Binding-site contacts:
Ligand atom C contacts residue SER318 of chain 2.A at 3.6 Å.
Ligand atom O contacts residue SER318 of chain 2.A at 2.9 Å (h-bond).
Ligand atom CG contacts residue SER317 of chain 2.A at 4.4 Å.
Ligand atom OXT contacts residue TRP320 of chain 2.A at 4.4 Å.
Ligand atom CB contacts residue HIS266 of chain 2.A at 4.4 Å.
Ligand atom CA contacts residue ALA269 of chain 2.A at 4.3 Å (hydrophobic).
Ligand atom N contacts residue MET265 of chain 2.A at 2.8 Å (h-bond).
Ligand atom CB contacts residue MET265 of chain 2.A at 3.7 Å (hydrophobic).
Ligand atom OXT contacts residue ALA269 of chain 2.A at 3.6 Å.
Ligand atom CA contacts residue ARG285 of chain 2.A at 4.3 Å.
Ligand atom CG contacts residue MET265 of chain 2.A at 4.2 Å (hydrophobic).
Ligand atom C contacts residue ALA269 of chain 2.A at 4.4 Å (hydrophobic).
Ligand atom OXT contacts residue SER318 of chain 2.A at 2.9 Å (h-bond).
Ligand atom O contacts residue ARG285 of chain 2.A at 3.9 Å.
Ligand atom CG contacts residue CYS370 of chain 2.A at 4.4 Å (hydrophobic).
Ligand atom CG contacts residue ALA269 of chain 2.A at 4.2 Å (hydrophobic).
Ligand atom CA contacts residue MET265 of chain 2.A at 3.4 Å (hydrophobic).
Ligand atom CB contacts residue ALA269 of chain 2.A at 3.4 Å (hydrophobic).
Ligand atom O contacts residue SER317 of chain 2.A at 3.6 Å.
Ligand atom C contacts residue SER317 of chain 2.A at 4.2 Å.
Ligand atom CG contacts residue GLY365 of chain 2.A at 4.1 Å.
Ligand atom OXT contacts residue ARG285 of chain 2.A at 3.0 Å (salt-bridge).
Ligand atom CG contacts residue LEU321 of chain 2.A at 4.1 Å (hydrophobic).
Ligand atom C contacts residue ARG285 of chain 2.A at 3.7 Å.

Sequence of chain 2.A:
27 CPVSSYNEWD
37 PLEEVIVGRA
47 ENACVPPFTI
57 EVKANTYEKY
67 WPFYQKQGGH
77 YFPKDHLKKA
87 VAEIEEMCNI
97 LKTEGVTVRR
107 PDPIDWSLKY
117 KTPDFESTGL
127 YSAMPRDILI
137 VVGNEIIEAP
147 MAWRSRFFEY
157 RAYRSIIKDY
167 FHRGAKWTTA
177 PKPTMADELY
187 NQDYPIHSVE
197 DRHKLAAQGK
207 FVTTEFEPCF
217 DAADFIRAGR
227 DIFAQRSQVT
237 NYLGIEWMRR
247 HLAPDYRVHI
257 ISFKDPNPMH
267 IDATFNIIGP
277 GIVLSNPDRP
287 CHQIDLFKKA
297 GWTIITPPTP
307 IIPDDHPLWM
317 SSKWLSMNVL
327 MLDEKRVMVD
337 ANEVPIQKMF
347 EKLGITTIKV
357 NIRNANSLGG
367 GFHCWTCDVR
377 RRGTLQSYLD

The small molecule below binds the protein below.
Small molecule (SMILES): CC[C@H](N)C(=O)O